Binding-site contacts:
Ligand atom C13 contacts residue SER71 of chain 7.A at 3.4 Å.
Ligand atom C13 contacts residue ASP72 of chain 7.A at 3.2 Å.
Ligand atom N2 contacts residue ASP72 of chain 7.A at 3.1 Å (salt-bridge).
Ligand atom C12 contacts residue HIS138 of chain 2.A at 3.6 Å.
Ligand atom N1 contacts residue PHE70 of chain 7.A at 3.8 Å.
Ligand atom N2 contacts residue HIS138 of chain 2.A at 3.8 Å.
Ligand atom C1 contacts residue ASN106 of chain 7.A at 3.8 Å.
Ligand atom N1 contacts residue SER71 of chain 7.A at 3.8 Å.
Ligand atom C13 contacts residue HIS138 of chain 2.A at 3.7 Å.
Ligand atom O1 contacts residue ASN106 of chain 7.A at 2.8 Å (h-bond).
Ligand atom C14 contacts residue SER71 of chain 7.A at 3.6 Å.
Ligand atom O1 contacts residue MET74 of chain 7.A at 3.8 Å.
Ligand atom C14 contacts residue PHE70 of chain 7.A at 3.9 Å (hydrophobic).
Ligand atom C7 contacts residue THR10 of chain 7.A at 3.7 Å.
Ligand atom C14 contacts residue HIS138 of chain 2.A at 3.8 Å.
Ligand atom C1 contacts residue LEU102 of chain 7.A at 3.7 Å (hydrophobic).
Ligand atom C contacts residue LEU86 of chain 7.A at 3.6 Å (hydrophobic).
Ligand atom C23 contacts residue LEU102 of chain 7.A at 3.8 Å (hydrophobic).
Ligand atom C7 contacts residue SER39 of chain 7.A at 3.7 Å.
Ligand atom C11 contacts residue ALA37 of chain 7.A at 3.4 Å (hydrophobic).
Ligand atom C14 contacts residue SO41 of chain 7.D at 3.7 Å.
Ligand atom C12 contacts residue ASP72 of chain 7.A at 3.8 Å.
Ligand atom N1 contacts residue SO41 of chain 7.D at 3.4 Å (h-bond).
Ligand atom C7 contacts residue ALA37 of chain 7.A at 3.6 Å (hydrophobic).
Ligand atom C18 contacts residue LEU102 of chain 7.A at 3.6 Å (hydrophobic).
Ligand atom N4 contacts residue LEU73 of chain 7.A at 3.7 Å.
Ligand atom C contacts residue ASN106 of chain 7.A at 3.3 Å.
Ligand atom C8 contacts residue SER39 of chain 7.A at 3.4 Å.
Ligand atom N5 contacts residue LEU73 of chain 7.A at 3.7 Å.
Ligand atom N1 contacts residue ALA38 of chain 7.A at 3.3 Å (h-bond).
Ligand atom C23 contacts residue ARG88 of chain 7.A at 3.6 Å.
Ligand atom C10 contacts residue ALA37 of chain 7.A at 3.8 Å (hydrophobic).
Ligand atom O1 contacts residue LEU102 of chain 7.A at 3.8 Å.
Ligand atom N1 contacts residue SER39 of chain 7.A at 3.0 Å (h-bond).
Ligand atom C6 contacts residue ALA37 of chain 7.A at 3.3 Å (hydrophobic).
Ligand atom C20 contacts residue ASN106 of chain 7.A at 3.6 Å.
Ligand atom N5 contacts residue MET74 of chain 7.A at 2.9 Å (h-bond).
Ligand atom C22 contacts residue ARG88 of chain 7.A at 3.7 Å.
Ligand atom C20 contacts residue MET105 of chain 7.A at 3.7 Å (hydrophobic).
Ligand atom N contacts residue LEU102 of chain 7.A at 3.6 Å.

Sequence of chain 7.A:
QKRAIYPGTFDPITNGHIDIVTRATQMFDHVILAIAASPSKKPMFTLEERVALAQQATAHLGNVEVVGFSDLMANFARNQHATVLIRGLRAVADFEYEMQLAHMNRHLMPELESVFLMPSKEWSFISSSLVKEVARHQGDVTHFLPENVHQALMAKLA

This protein binds this small molecule.
Small molecule (SMILES): COC(=O)N1CCC(Cc2cccc([C@@H](CC#N)Nc3nc4ccc(C)nc4[nH]3)c2)CC1

Sequence of chain 2.A:
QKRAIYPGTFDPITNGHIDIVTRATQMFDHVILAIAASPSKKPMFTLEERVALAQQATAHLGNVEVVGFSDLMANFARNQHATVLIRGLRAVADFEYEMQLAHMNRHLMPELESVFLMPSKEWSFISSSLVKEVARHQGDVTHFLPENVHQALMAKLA